Binding-site contacts:
Ligand atom O5 contacts residue ASN75 of chain 52.E at 2.1 Å (h-bond).
Ligand atom C8 contacts residue PHE98 of chain 52.E at 3.6 Å (hydrophobic).
Ligand atom C8 contacts residue ASN75 of chain 52.E at 3.0 Å.
Ligand atom C8 contacts residue MET126 of chain 52.E at 3.7 Å (hydrophobic).
Ligand atom O3 contacts residue NAG1 of chain 52.Z at 2.4 Å (h-bond).
Ligand atom O6 contacts residue CYS45 of chain 52.F at 3.4 Å (h-bond).
Ligand atom C3 contacts residue ASN75 of chain 52.E at 3.5 Å.
Ligand atom C6 contacts residue CYS45 of chain 52.F at 4.4 Å (hydrophobic).
Ligand atom O4 contacts residue NAG1 of chain 52.Z at 1.6 Å.
Ligand atom C7 contacts residue MET126 of chain 52.E at 3.8 Å (hydrophobic).
Ligand atom O7 contacts residue ASN75 of chain 52.E at 3.2 Å (h-bond).
Ligand atom C2 contacts residue ASN75 of chain 52.E at 2.6 Å.
Ligand atom C3 contacts residue NAG1 of chain 52.Z at 3.3 Å.
Ligand atom O6 contacts residue NAG1 of chain 52.Z at 4.1 Å.
Ligand atom O6 contacts residue GLU46 of chain 52.F at 3.8 Å.
Ligand atom C2 contacts residue NAG1 of chain 52.Z at 4.1 Å.
Ligand atom C7 contacts residue ASN75 of chain 52.E at 2.8 Å.
Ligand atom C4 contacts residue ASN75 of chain 52.E at 4.0 Å.
Ligand atom C6 contacts residue ASN75 of chain 52.E at 3.8 Å.
Ligand atom C6 contacts residue THR48 of chain 52.F at 4.4 Å.
Ligand atom C1 contacts residue ASN75 of chain 52.E at 1.3 Å.
Ligand atom O5 contacts residue THR48 of chain 52.F at 4.0 Å.
Ligand atom N2 contacts residue ASN75 of chain 52.E at 3.0 Å (h-bond).
Ligand atom C6 contacts residue NAG1 of chain 52.Z at 3.4 Å.
Ligand atom C5 contacts residue ASN75 of chain 52.E at 3.2 Å.
Ligand atom O6 contacts residue THR48 of chain 52.F at 4.0 Å.
Ligand atom C5 contacts residue NAG1 of chain 52.Z at 3.7 Å.
Ligand atom O6 contacts residue ASN75 of chain 52.E at 3.8 Å.
Ligand atom O7 contacts residue MET126 of chain 52.E at 3.1 Å.
Ligand atom C4 contacts residue NAG1 of chain 52.Z at 2.9 Å.

Sequence of chain 52.E:
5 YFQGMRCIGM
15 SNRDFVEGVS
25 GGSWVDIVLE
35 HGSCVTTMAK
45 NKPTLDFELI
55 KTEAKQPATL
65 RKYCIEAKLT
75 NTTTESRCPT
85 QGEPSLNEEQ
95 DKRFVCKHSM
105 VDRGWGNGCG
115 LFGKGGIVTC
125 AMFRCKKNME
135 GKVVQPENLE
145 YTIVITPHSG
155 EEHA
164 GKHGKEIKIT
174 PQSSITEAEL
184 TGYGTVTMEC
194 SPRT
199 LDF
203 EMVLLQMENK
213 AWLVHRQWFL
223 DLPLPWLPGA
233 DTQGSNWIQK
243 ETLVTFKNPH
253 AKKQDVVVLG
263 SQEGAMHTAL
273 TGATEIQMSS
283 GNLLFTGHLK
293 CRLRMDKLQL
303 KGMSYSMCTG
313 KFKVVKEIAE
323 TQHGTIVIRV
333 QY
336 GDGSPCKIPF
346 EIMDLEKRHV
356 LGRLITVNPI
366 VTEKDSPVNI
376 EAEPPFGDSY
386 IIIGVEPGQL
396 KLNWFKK

The protein below binds the small molecule below.
Small molecule (SMILES): CC(=O)N[C@@H]1[C@@H](O)[C@H](O)[C@@H](CO)O[C@H]1O

Sequence of chain 52.F:
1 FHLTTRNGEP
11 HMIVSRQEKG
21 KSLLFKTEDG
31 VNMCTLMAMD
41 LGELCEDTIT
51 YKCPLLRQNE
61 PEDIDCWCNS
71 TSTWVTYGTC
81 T